Binding-site contacts:
Ligand atom CD contacts residue HIS255 of chain 1.B at 3.6 Å.
Ligand atom C contacts residue GLY1 of chain 1.R at 3.0 Å.
Ligand atom CD contacts residue MH21 of chain 1.K at 3.4 Å.
Ligand atom CA contacts residue GLY1 of chain 1.R at 2.4 Å.
Ligand atom N contacts residue ASP276 of chain 1.B at 4.2 Å.
Ligand atom OXT contacts residue HIS255 of chain 1.B at 2.9 Å (h-bond).
Ligand atom CD contacts residue ASP276 of chain 1.B at 3.7 Å.
Ligand atom O contacts residue GLY1 of chain 1.R at 3.8 Å.
Ligand atom CD contacts residue GLY1 of chain 1.R at 2.5 Å.
Ligand atom OXT contacts residue ARG398 of chain 1.B at 2.9 Å (salt-bridge).
Ligand atom CD contacts residue GLU412 of chain 1.B at 4.0 Å.
Ligand atom CA contacts residue MH21 of chain 1.K at 3.4 Å.
Ligand atom OXT contacts residue TRP107 of chain 1.A at 3.8 Å.
Ligand atom N contacts residue HIS255 of chain 1.B at 3.6 Å.
Ligand atom C contacts residue TRP107 of chain 1.A at 4.3 Å (hydrophobic).
Ligand atom O contacts residue HIS377 of chain 1.B at 4.0 Å.
Ligand atom CB contacts residue HIS366 of chain 1.B at 3.7 Å.
Ligand atom CB contacts residue GLU412 of chain 1.B at 3.5 Å.
Ligand atom N contacts residue GLY1 of chain 1.R at 1.3 Å.
Ligand atom CG contacts residue MH21 of chain 1.K at 3.7 Å.
Ligand atom N contacts residue MN1 of chain 1.J at 3.9 Å.
Ligand atom CG contacts residue ARG450 of chain 1.B at 3.6 Å.
Ligand atom CD contacts residue ARG450 of chain 1.B at 3.7 Å.
Ligand atom O contacts residue HIS370 of chain 1.B at 4.1 Å.
Ligand atom CD contacts residue LEU254 of chain 1.B at 3.6 Å (hydrophobic).
Ligand atom CG contacts residue GLY1 of chain 1.R at 3.6 Å.
Ligand atom O contacts residue ARG398 of chain 1.B at 2.9 Å (salt-bridge).
Ligand atom CB contacts residue MH21 of chain 1.K at 4.1 Å.
Ligand atom CG contacts residue GLU412 of chain 1.B at 3.5 Å.
Ligand atom OXT contacts residue GLY1 of chain 1.R at 3.1 Å.
Ligand atom CA contacts residue GLU412 of chain 1.B at 3.4 Å.
Ligand atom C contacts residue HIS377 of chain 1.B at 3.7 Å.
Ligand atom N contacts residue GLU412 of chain 1.B at 3.7 Å.
Ligand atom CA contacts residue HIS255 of chain 1.B at 4.2 Å.
Ligand atom CA contacts residue MN1 of chain 1.J at 4.1 Å.
Ligand atom C contacts residue ARG398 of chain 1.B at 3.6 Å.
Ligand atom OXT contacts residue HIS377 of chain 1.B at 3.3 Å.
Ligand atom C contacts residue HIS255 of chain 1.B at 3.9 Å.
Ligand atom CB contacts residue GLY1 of chain 1.R at 3.7 Å.
Ligand atom N contacts residue MH21 of chain 1.K at 2.9 Å (h-bond).

Sequence of chain 1.A:
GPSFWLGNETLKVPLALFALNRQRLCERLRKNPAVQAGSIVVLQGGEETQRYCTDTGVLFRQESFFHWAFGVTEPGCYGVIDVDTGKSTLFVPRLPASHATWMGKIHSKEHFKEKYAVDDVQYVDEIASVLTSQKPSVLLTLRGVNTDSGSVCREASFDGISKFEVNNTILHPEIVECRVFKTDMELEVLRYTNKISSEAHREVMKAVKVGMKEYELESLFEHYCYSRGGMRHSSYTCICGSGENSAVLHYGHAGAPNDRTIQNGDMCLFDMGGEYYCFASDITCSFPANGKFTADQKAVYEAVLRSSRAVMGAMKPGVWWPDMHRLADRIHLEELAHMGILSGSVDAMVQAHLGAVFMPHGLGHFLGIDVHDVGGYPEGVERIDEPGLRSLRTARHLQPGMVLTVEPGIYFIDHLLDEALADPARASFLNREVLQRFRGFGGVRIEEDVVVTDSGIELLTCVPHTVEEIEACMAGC

Sequence of chain 1.B:
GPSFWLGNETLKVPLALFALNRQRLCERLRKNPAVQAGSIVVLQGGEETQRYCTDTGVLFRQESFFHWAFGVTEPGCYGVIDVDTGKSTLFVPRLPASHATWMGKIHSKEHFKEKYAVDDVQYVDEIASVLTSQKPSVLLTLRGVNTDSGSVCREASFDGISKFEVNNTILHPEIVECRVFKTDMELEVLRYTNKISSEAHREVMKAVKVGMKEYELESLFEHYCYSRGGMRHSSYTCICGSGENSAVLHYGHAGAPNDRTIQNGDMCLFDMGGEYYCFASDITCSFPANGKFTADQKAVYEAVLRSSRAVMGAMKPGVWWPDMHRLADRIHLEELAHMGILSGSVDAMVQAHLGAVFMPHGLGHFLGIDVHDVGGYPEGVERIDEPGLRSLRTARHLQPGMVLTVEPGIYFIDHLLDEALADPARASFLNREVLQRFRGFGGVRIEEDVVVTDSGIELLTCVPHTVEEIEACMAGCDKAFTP

This protein binds this small molecule.
Small molecule (SMILES): O=C(O)[C@@H]1CCCN1